Binding-site contacts:
Ligand atom O01 contacts residue ASP232 of chain 1.A at 2.7 Å (salt-bridge).
Ligand atom O03 contacts residue ASN126 of chain 1.A at 3.0 Å (h-bond).
Ligand atom C05 contacts residue ASN126 of chain 1.A at 4.4 Å.
Ligand atom C05 contacts residue PHE76 of chain 1.A at 3.2 Å (hydrophobic).
Ligand atom O01 contacts residue THR273 of chain 1.A at 3.7 Å.
Ligand atom O08 contacts residue ASN175 of chain 1.A at 3.7 Å.
Ligand atom C02 contacts residue ASN126 of chain 1.A at 4.2 Å.
Ligand atom O03 contacts residue CA1 of chain 1.B at 2.7 Å.
Ligand atom O03 contacts residue ASP232 of chain 1.A at 3.1 Å (salt-bridge).
Ligand atom C06 contacts residue LEU141 of chain 1.A at 4.3 Å (hydrophobic).
Ligand atom C05 contacts residue ASN58 of chain 1.A at 4.2 Å.
Ligand atom C04 contacts residue GLU18 of chain 1.A at 4.4 Å.
Ligand atom C02 contacts residue ASP232 of chain 1.A at 3.3 Å.
Ligand atom C04 contacts residue ILE33 of chain 1.A at 3.8 Å (hydrophobic).
Ligand atom C04 contacts residue PHE16 of chain 1.A at 4.1 Å (hydrophobic).
Ligand atom C02 contacts residue GLU18 of chain 1.A at 3.5 Å.
Ligand atom C04 contacts residue ASN58 of chain 1.A at 3.5 Å.
Ligand atom O03 contacts residue ASN58 of chain 1.A at 3.3 Å (h-bond).
Ligand atom O01 contacts residue GLU18 of chain 1.A at 2.8 Å (salt-bridge).
Ligand atom C05 contacts residue LEU141 of chain 1.A at 4.4 Å (hydrophobic).
Ligand atom C07 contacts residue PRO87 of chain 1.A at 4.1 Å (hydrophobic).
Ligand atom C02 contacts residue CA1 of chain 1.B at 3.7 Å.
Ligand atom C06 contacts residue ASN175 of chain 1.A at 4.4 Å.
Ligand atom O03 contacts residue ASN175 of chain 1.A at 3.4 Å (h-bond).
Ligand atom C04 contacts residue ASN126 of chain 1.A at 4.4 Å.
Ligand atom C06 contacts residue ASP232 of chain 1.A at 4.3 Å.
Ligand atom C02 contacts residue ASN58 of chain 1.A at 3.9 Å.
Ligand atom C02 contacts residue ASN175 of chain 1.A at 4.2 Å.
Ligand atom O08 contacts residue ASP232 of chain 1.A at 3.0 Å (salt-bridge).
Ligand atom O01 contacts residue CA1 of chain 1.B at 3.8 Å.
Ligand atom C04 contacts residue PHE76 of chain 1.A at 3.9 Å (hydrophobic).
Ligand atom O01 contacts residue PHE16 of chain 1.A at 3.8 Å.
Ligand atom O01 contacts residue ASN58 of chain 1.A at 4.3 Å.
Ligand atom O03 contacts residue GLU18 of chain 1.A at 3.2 Å (salt-bridge).

A small-molecule ligand and the protein it binds are described below.
Small molecule (SMILES): C[C@H]1CCC(O)(O)O1

Sequence of chain 1.A:
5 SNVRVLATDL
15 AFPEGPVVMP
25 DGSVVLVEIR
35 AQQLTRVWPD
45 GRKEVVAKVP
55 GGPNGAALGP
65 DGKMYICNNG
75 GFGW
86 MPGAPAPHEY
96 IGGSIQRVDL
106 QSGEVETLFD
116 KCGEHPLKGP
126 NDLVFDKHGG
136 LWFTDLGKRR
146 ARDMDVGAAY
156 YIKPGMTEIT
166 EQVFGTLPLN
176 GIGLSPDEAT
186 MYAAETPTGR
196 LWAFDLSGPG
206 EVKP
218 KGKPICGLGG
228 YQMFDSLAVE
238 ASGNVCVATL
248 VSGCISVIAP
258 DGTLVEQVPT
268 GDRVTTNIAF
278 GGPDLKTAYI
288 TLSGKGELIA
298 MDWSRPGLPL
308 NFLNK